Binding-site contacts:
Ligand atom P contacts residue GLY117 of chain 5.A at 3.6 Å.
Ligand atom O2 contacts residue GLY115 of chain 5.A at 3.8 Å.
Ligand atom C4 contacts residue VAL288 of chain 5.A at 3.9 Å (hydrophobic).
Ligand atom N contacts residue GLY117 of chain 5.A at 4.0 Å.
Ligand atom C2 contacts residue PHE329 of chain 5.A at 3.6 Å (hydrophobic).
Ligand atom C3 contacts residue TRP231 of chain 5.A at 4.3 Å (hydrophobic).
Ligand atom C3 contacts residue PHE329 of chain 5.A at 4.4 Å (hydrophobic).
Ligand atom O2 contacts residue SER198 of chain 5.A at 2.6 Å (h-bond).
Ligand atom N contacts residue ALA199 of chain 5.A at 4.3 Å.
Ligand atom C1 contacts residue HIS438 of chain 5.A at 4.0 Å.
Ligand atom N contacts residue TRP231 of chain 5.A at 3.9 Å.
Ligand atom C3 contacts residue SER198 of chain 5.A at 3.8 Å.
Ligand atom O2 contacts residue ALA199 of chain 5.A at 2.8 Å (h-bond).
Ligand atom O2 contacts residue GLY117 of chain 5.A at 2.6 Å (h-bond).
Ligand atom N contacts residue PHE398 of chain 5.A at 4.1 Å.
Ligand atom O3 contacts residue GLY117 of chain 5.A at 4.1 Å.
Ligand atom P contacts residue HIS438 of chain 5.A at 3.9 Å.
Ligand atom C1 contacts residue SER198 of chain 5.A at 4.0 Å.
Ligand atom O3 contacts residue SER198 of chain 5.A at 2.8 Å (h-bond).
Ligand atom C5 contacts residue LEU286 of chain 5.A at 3.2 Å (hydrophobic).
Ligand atom P contacts residue SER198 of chain 5.A at 1.7 Å.
Ligand atom C4 contacts residue LEU286 of chain 5.A at 3.8 Å (hydrophobic).
Ligand atom C5 contacts residue VAL288 of chain 5.A at 3.8 Å (hydrophobic).
Ligand atom P contacts residue ALA199 of chain 5.A at 3.5 Å.
Ligand atom C4 contacts residue TRP231 of chain 5.A at 3.6 Å (hydrophobic).
Ligand atom O2 contacts residue GLY116 of chain 5.A at 2.9 Å (h-bond).
Ligand atom O3 contacts residue GLY116 of chain 5.A at 4.4 Å.
Ligand atom C2 contacts residue HIS438 of chain 5.A at 4.0 Å.
Ligand atom O3 contacts residue HIS438 of chain 5.A at 3.1 Å (h-bond).
Ligand atom C3 contacts residue PHE398 of chain 5.A at 3.8 Å (hydrophobic).
Ligand atom C3 contacts residue GLY117 of chain 5.A at 4.5 Å.
Ligand atom C1 contacts residue PHE329 of chain 5.A at 3.9 Å (hydrophobic).
Ligand atom C5 contacts residue SER287 of chain 5.A at 4.1 Å.
Ligand atom C5 contacts residue GLY117 of chain 5.A at 4.1 Å.
Ligand atom C3 contacts residue LEU286 of chain 5.A at 3.7 Å (hydrophobic).
Ligand atom C4 contacts residue GLY117 of chain 5.A at 4.2 Å.
Ligand atom C1 contacts residue GLY117 of chain 5.A at 4.2 Å.
Ligand atom N contacts residue SER198 of chain 5.A at 2.8 Å (h-bond).
Ligand atom P contacts residue GLY116 of chain 5.A at 4.2 Å.

Sequence of chain 5.A:
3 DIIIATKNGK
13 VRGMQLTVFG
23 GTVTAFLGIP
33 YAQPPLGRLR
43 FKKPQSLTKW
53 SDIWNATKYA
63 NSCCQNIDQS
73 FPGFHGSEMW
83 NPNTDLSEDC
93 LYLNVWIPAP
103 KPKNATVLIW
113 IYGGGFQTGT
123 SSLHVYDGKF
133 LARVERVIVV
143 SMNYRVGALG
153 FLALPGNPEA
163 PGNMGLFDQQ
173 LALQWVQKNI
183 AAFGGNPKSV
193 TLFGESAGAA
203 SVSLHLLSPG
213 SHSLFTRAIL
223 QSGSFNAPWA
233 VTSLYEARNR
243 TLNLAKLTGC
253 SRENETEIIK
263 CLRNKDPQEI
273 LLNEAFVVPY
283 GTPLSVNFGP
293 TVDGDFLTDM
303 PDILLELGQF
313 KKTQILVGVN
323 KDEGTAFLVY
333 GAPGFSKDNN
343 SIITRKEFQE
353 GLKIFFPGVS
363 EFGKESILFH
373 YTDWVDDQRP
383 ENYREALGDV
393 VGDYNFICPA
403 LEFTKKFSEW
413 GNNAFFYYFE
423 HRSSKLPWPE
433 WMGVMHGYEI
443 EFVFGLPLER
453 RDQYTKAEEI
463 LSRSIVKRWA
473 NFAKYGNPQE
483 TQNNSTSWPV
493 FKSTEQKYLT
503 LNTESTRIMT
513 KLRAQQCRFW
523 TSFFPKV

A small-molecule ligand and the protein it binds are described below.
Small molecule (SMILES): CCCN[P](=O)(O)OCC